Binding-site contacts:
Ligand atom CAM contacts residue HIS94 of chain 1.A at 3.8 Å.
Ligand atom CAN contacts residue PRO200 of chain 1.A at 3.8 Å (hydrophobic).
Ligand atom OAH contacts residue VAL121 of chain 1.A at 3.8 Å.
Ligand atom CAQ contacts residue LEU197 of chain 1.A at 3.6 Å (hydrophobic).
Ligand atom CAJ contacts residue PRO201 of chain 1.A at 3.7 Å (hydrophobic).
Ligand atom CAM contacts residue THR199 of chain 1.A at 3.6 Å.
Ligand atom CAU contacts residue GOL1 of chain 1.D at 3.8 Å.
Ligand atom OAH contacts residue TRP208 of chain 1.A at 3.8 Å.
Ligand atom OAH contacts residue ZN1 of chain 1.B at 3.2 Å.
Ligand atom CAK contacts residue VAL134 of chain 1.A at 3.9 Å (hydrophobic).
Ligand atom OAH contacts residue HIS94 of chain 1.A at 3.5 Å.
Ligand atom CAZ contacts residue THR199 of chain 1.A at 4.0 Å.
Ligand atom OAG contacts residue LEU197 of chain 1.A at 3.2 Å.
Ligand atom OAS contacts residue HIS94 of chain 1.A at 3.2 Å.
Ligand atom CAP contacts residue LEU197 of chain 1.A at 4.0 Å (hydrophobic).
Ligand atom CBA contacts residue THR199 of chain 1.A at 3.2 Å.
Ligand atom CAX contacts residue THR199 of chain 1.A at 4.0 Å.
Ligand atom OAH contacts residue VAL142 of chain 1.A at 3.7 Å.
Ligand atom CAB contacts residue GLN92 of chain 1.A at 3.7 Å.
Ligand atom CAO contacts residue HIS64 of chain 1.A at 3.7 Å.
Ligand atom OAS contacts residue ZN1 of chain 1.B at 3.7 Å.
Ligand atom NAD contacts residue ZN1 of chain 1.B at 1.9 Å.
Ligand atom CAW contacts residue PRO201 of chain 1.A at 3.8 Å (hydrophobic).
Ligand atom CAN contacts residue THR199 of chain 1.A at 3.7 Å.
Ligand atom NAD contacts residue HIS94 of chain 1.A at 3.3 Å (h-bond).
Ligand atom CAI contacts residue GOL1 of chain 1.D at 3.6 Å.
Ligand atom CAO contacts residue THR199 of chain 1.A at 3.5 Å.
Ligand atom CAX contacts residue HIS94 of chain 1.A at 3.9 Å.
Ligand atom NAD contacts residue THR198 of chain 1.A at 2.8 Å (h-bond).
Ligand atom CAP contacts residue PHE130 of chain 1.A at 3.7 Å (hydrophobic).
Ligand atom NAD contacts residue HIS119 of chain 1.A at 3.3 Å (h-bond).
Ligand atom NAD contacts residue HIS96 of chain 1.A at 3.4 Å (h-bond).
Ligand atom SBD contacts residue HIS94 of chain 1.A at 3.8 Å.
Ligand atom CAV contacts residue GOL1 of chain 1.D at 4.0 Å.
Ligand atom CAA contacts residue VAL134 of chain 1.A at 3.7 Å (hydrophobic).
Ligand atom OAH contacts residue HIS119 of chain 1.A at 3.6 Å (h-bond).
Ligand atom SBD contacts residue ZN1 of chain 1.B at 3.1 Å.
Ligand atom OAE contacts residue PRO201 of chain 1.A at 3.9 Å.
Ligand atom OAG contacts residue THR198 of chain 1.A at 3.0 Å (h-bond).
Ligand atom SBD contacts residue THR198 of chain 1.A at 4.0 Å.

Sequence of chain 1.A:
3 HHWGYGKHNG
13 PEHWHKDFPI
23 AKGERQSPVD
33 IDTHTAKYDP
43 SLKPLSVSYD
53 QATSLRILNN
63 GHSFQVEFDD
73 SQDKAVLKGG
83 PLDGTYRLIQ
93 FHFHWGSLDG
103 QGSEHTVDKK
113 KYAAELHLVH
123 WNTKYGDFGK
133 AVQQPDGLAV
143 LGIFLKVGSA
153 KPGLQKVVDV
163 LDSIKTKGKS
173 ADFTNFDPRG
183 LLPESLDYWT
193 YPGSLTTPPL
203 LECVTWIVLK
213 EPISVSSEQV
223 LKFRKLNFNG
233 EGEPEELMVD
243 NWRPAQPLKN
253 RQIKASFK

This small molecule binds to this protein.
Small molecule (SMILES): CCc1cc2c(cc1OS(N)(=O)=O)CC[C@@H]1[C@@H]2CC[C@]2(C)[C@@H](OS(N)(=O)=O)CC[C@@H]12